Sequence of chain 53.B:
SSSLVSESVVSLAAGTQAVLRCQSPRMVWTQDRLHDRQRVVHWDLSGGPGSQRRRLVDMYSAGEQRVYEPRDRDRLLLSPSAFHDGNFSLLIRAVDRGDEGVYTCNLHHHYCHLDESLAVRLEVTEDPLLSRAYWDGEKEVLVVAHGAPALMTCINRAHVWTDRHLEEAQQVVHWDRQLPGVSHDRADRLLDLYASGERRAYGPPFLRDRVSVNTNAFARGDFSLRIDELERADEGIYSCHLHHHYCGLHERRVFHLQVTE

This protein binds this small molecule.
Small molecule (SMILES): CC(=O)N[C@@H]1[C@@H](O)[C@H](O)[C@@H](CO)O[C@H]1O

Binding-site contacts:
Ligand atom O5 contacts residue SER89 of chain 53.B at 4.1 Å.
Ligand atom O4 contacts residue LEU151 of chain 53.B at 3.7 Å.
Ligand atom O7 contacts residue ASN87 of chain 53.B at 3.9 Å.
Ligand atom C3 contacts residue ASN87 of chain 53.B at 3.7 Å.
Ligand atom C5 contacts residue LEU151 of chain 53.B at 4.1 Å (hydrophobic).
Ligand atom O6 contacts residue LEU151 of chain 53.B at 3.4 Å.
Ligand atom C5 contacts residue SER89 of chain 53.B at 4.3 Å.
Ligand atom O7 contacts residue ASP85 of chain 53.B at 4.3 Å.
Ligand atom C5 contacts residue ASN87 of chain 53.B at 3.7 Å.
Ligand atom C4 contacts residue ASN87 of chain 53.B at 4.2 Å.
Ligand atom C2 contacts residue ASN87 of chain 53.B at 2.4 Å.
Ligand atom C6 contacts residue LEU151 of chain 53.B at 3.8 Å (hydrophobic).
Ligand atom C1 contacts residue SER89 of chain 53.B at 4.5 Å.
Ligand atom O5 contacts residue ASN87 of chain 53.B at 2.3 Å (h-bond).
Ligand atom C4 contacts residue LEU151 of chain 53.B at 4.4 Å (hydrophobic).
Ligand atom O5 contacts residue SER79 of chain 53.B at 4.4 Å.
Ligand atom C7 contacts residue ASN87 of chain 53.B at 3.6 Å.
Ligand atom C1 contacts residue ASN87 of chain 53.B at 1.4 Å.
Ligand atom N2 contacts residue ASN87 of chain 53.B at 2.9 Å (h-bond).